Binding-site contacts:
Ligand atom O2P contacts residue ARG134 of chain 2.A at 2.8 Å (salt-bridge).
Ligand atom CG1 contacts residue O0O1 of chain 2.F at 3.7 Å.
Ligand atom O2P contacts residue ARG61 of chain 2.A at 2.9 Å (salt-bridge).
Ligand atom P contacts residue ARG61 of chain 2.A at 3.6 Å.
Ligand atom O contacts residue VAL183 of chain 2.A at 3.5 Å.
Ligand atom CG1 contacts residue LEU227 of chain 2.A at 3.5 Å (hydrophobic).
Ligand atom CG2 contacts residue ASN180 of chain 2.A at 3.7 Å.
Ligand atom CA contacts residue ASN180 of chain 2.A at 3.2 Å.
Ligand atom CB contacts residue ASN231 of chain 2.A at 3.5 Å.
Ligand atom CG2 contacts residue VAL183 of chain 2.A at 3.7 Å (hydrophobic).
Ligand atom CB contacts residue ARG65 of chain 2.A at 3.6 Å.
Ligand atom CG2 contacts residue GLY176 of chain 2.A at 3.5 Å.
Ligand atom O1P contacts residue LYS54 of chain 2.A at 3.2 Å (salt-bridge).
Ligand atom CG1 contacts residue LEU179 of chain 2.A at 3.8 Å (hydrophobic).
Ligand atom CA contacts residue ASN231 of chain 2.A at 3.5 Å.
Ligand atom OXT contacts residue LYS54 of chain 2.A at 3.8 Å.
Ligand atom O1P contacts residue ARG61 of chain 2.A at 2.9 Å (salt-bridge).
Ligand atom CB contacts residue TRP235 of chain 2.A at 3.9 Å (hydrophobic).
Ligand atom O contacts residue ASN180 of chain 2.A at 2.9 Å (h-bond).
Ligand atom CG2 contacts residue O0O1 of chain 2.F at 3.8 Å.
Ligand atom CA contacts residue ASN231 of chain 2.A at 3.8 Å.
Ligand atom O3P contacts residue ARG134 of chain 2.A at 2.9 Å (salt-bridge).
Ligand atom P contacts residue TYR135 of chain 2.A at 3.8 Å.
Ligand atom CG2 contacts residue ARG134 of chain 2.A at 3.9 Å.
Ligand atom CG contacts residue VAL183 of chain 2.A at 3.8 Å (hydrophobic).
Ligand atom C contacts residue ASN231 of chain 2.A at 3.7 Å.
Ligand atom P contacts residue ARG134 of chain 2.A at 3.8 Å.
Ligand atom OXT contacts residue O0O1 of chain 2.F at 3.6 Å.
Ligand atom C contacts residue LYS127 of chain 2.A at 3.7 Å.
Ligand atom O contacts residue LYS127 of chain 2.A at 2.8 Å (salt-bridge).
Ligand atom O contacts residue LEU179 of chain 2.A at 3.5 Å.
Ligand atom N contacts residue ASN180 of chain 2.A at 3.0 Å (h-bond).
Ligand atom CB contacts residue ASN231 of chain 2.A at 3.6 Å.
Ligand atom N contacts residue ASN231 of chain 2.A at 2.9 Å (h-bond).
Ligand atom O contacts residue ASN231 of chain 2.A at 3.0 Å (h-bond).
Ligand atom C contacts residue ASN180 of chain 2.A at 3.6 Å.
Ligand atom CB contacts residue ASN180 of chain 2.A at 3.2 Å.
Ligand atom O contacts residue LYS54 of chain 2.A at 3.5 Å (salt-bridge).
Ligand atom CA contacts residue LEU179 of chain 2.A at 3.8 Å (hydrophobic).
Ligand atom O3P contacts residue TYR135 of chain 2.A at 2.6 Å (h-bond).

A small-molecule ligand and the protein it binds are described below.
Small molecule (SMILES): CC(C)[C@H](NC(=O)[C@@H](NC(=O)[C@H](C)NC(=O)[C@@H]1CCCN1C(=O)[C@@H](N)Cc1ccccc1)[C@@H](C)OP(=O)(O)O)C(=O)O

Sequence of chain 2.A:
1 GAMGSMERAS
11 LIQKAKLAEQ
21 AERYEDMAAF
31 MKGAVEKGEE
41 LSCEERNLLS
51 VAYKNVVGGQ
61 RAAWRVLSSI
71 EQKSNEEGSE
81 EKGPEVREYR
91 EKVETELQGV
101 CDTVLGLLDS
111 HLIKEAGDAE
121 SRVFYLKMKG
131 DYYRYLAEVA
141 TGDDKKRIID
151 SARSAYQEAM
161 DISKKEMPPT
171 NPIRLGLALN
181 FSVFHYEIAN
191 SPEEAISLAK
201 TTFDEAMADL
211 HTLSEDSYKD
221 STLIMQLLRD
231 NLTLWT